A small-molecule ligand and the protein it binds are described below.
Small molecule (SMILES): CC(=O)N[C@H]1[C@H](O[C@H]2[C@H](O)[C@@H](NC(C)=O)CO[C@@H]2CO)O[C@H](CO)[C@@H](O)[C@@H]1O

Sequence of chain 1.A:
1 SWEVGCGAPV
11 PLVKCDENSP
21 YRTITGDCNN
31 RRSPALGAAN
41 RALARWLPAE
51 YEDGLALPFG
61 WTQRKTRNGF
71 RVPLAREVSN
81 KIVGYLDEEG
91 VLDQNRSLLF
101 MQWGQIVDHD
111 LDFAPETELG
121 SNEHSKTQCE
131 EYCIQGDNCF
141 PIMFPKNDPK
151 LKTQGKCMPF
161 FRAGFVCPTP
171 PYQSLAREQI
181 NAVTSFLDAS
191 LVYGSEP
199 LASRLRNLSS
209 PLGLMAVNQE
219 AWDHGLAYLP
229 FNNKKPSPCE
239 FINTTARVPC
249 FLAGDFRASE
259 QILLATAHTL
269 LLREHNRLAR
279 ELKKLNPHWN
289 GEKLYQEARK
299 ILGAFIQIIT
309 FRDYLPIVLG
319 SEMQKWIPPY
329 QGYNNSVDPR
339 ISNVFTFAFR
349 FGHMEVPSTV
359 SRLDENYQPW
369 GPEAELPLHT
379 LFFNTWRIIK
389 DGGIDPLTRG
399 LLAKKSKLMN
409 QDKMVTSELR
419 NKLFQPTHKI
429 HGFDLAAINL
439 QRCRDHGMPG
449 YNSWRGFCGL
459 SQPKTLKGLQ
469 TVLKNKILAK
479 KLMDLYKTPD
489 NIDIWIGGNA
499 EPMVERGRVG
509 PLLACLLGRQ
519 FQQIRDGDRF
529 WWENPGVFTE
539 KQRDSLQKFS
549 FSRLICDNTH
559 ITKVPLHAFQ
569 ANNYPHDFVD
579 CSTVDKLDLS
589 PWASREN

Binding-site contacts:
Ligand atom C7 contacts residue ASN205 of chain 1.A at 3.5 Å.
Ligand atom C6 contacts residue SER208 of chain 1.A at 4.4 Å.
Ligand atom C8 contacts residue VAL215 of chain 1.A at 4.1 Å (hydrophobic).
Ligand atom O7 contacts residue VAL215 of chain 1.A at 3.2 Å (h-bond).
Ligand atom C1 contacts residue SER208 of chain 1.A at 3.5 Å.
Ligand atom C5 contacts residue ASN205 of chain 1.A at 3.7 Å.
Ligand atom C1 contacts residue ASN205 of chain 1.A at 1.5 Å.
Ligand atom C2 contacts residue ASN205 of chain 1.A at 2.4 Å.
Ligand atom C3 contacts residue GLN217 of chain 1.A at 4.0 Å.
Ligand atom C3 contacts residue ASN205 of chain 1.A at 3.8 Å.
Ligand atom O7 contacts residue MET213 of chain 1.A at 4.5 Å.
Ligand atom O5 contacts residue ASN205 of chain 1.A at 2.4 Å (h-bond).
Ligand atom C6 contacts residue LEU210 of chain 1.A at 4.5 Å (hydrophobic).
Ligand atom O6 contacts residue LEU210 of chain 1.A at 3.1 Å.
Ligand atom O6 contacts residue LEU212 of chain 1.A at 4.4 Å.
Ligand atom C6 contacts residue TRP220 of chain 1.A at 4.2 Å (hydrophobic).
Ligand atom C8 contacts residue GLN217 of chain 1.A at 4.0 Å.
Ligand atom C4 contacts residue ASN205 of chain 1.A at 4.3 Å.
Ligand atom O3 contacts residue GLN217 of chain 1.A at 2.8 Å (h-bond).
Ligand atom O5 contacts residue SER208 of chain 1.A at 3.4 Å (h-bond).
Ligand atom O6 contacts residue GLN217 of chain 1.A at 3.8 Å.
Ligand atom O7 contacts residue ASN205 of chain 1.A at 3.7 Å.
Ligand atom N2 contacts residue ASN205 of chain 1.A at 2.9 Å (h-bond).
Ligand atom O7 contacts residue GLN217 of chain 1.A at 3.2 Å (h-bond).
Ligand atom C7 contacts residue ALA214 of chain 1.A at 4.3 Å (hydrophobic).
Ligand atom C7 contacts residue VAL215 of chain 1.A at 4.1 Å (hydrophobic).
Ligand atom O6 contacts residue SER208 of chain 1.A at 3.6 Å.
Ligand atom C8 contacts residue ASN205 of chain 1.A at 4.4 Å.
Ligand atom C5 contacts residue SER208 of chain 1.A at 3.9 Å.
Ligand atom N2 contacts residue GLN217 of chain 1.A at 3.9 Å.
Ligand atom C8 contacts residue ALA214 of chain 1.A at 3.9 Å (hydrophobic).
Ligand atom O5 contacts residue LEU212 of chain 1.A at 4.0 Å.
Ligand atom C2 contacts residue GLN217 of chain 1.A at 4.2 Å.
Ligand atom O7 contacts residue ALA214 of chain 1.A at 3.8 Å.
Ligand atom C7 contacts residue GLN217 of chain 1.A at 3.4 Å.
Ligand atom C6 contacts residue GLN217 of chain 1.A at 3.6 Å.